Binding-site contacts:
Ligand atom N contacts residue HIS176 of chain 2.A at 3.4 Å (h-bond).
Ligand atom OXT contacts residue ARG143 of chain 2.A at 3.9 Å.
Ligand atom N contacts residue ARG143 of chain 2.A at 4.1 Å.
Ligand atom OXT contacts residue LYS45 of chain 2.A at 3.5 Å (salt-bridge).
Ligand atom OXT contacts residue GLN318 of chain 1.A at 4.0 Å.
Ligand atom O contacts residue GLN318 of chain 1.A at 3.3 Å (h-bond).
Ligand atom OXT contacts residue PLP1 of chain 2.B at 3.5 Å (h-bond).
Ligand atom N contacts residue LYS45 of chain 2.A at 2.9 Å (salt-bridge).
Ligand atom O contacts residue THR317 of chain 1.A at 4.0 Å.
Ligand atom CA contacts residue LYS45 of chain 2.A at 3.1 Å.
Ligand atom C contacts residue GLN318 of chain 1.A at 4.0 Å.
Ligand atom OG contacts residue TYR181 of chain 2.A at 3.7 Å.
Ligand atom CA contacts residue HIS176 of chain 2.A at 4.1 Å.
Ligand atom C contacts residue THR317 of chain 1.A at 4.0 Å.
Ligand atom O contacts residue LYS45 of chain 2.A at 3.8 Å.
Ligand atom O contacts residue TRP285 of chain 1.A at 4.5 Å.
Ligand atom CA contacts residue PLP1 of chain 2.B at 3.6 Å.
Ligand atom C contacts residue LYS45 of chain 2.A at 3.3 Å.
Ligand atom C contacts residue PLP1 of chain 2.B at 4.2 Å.
Ligand atom CB contacts residue HIS176 of chain 2.A at 3.7 Å.
Ligand atom OXT contacts residue THR317 of chain 1.A at 3.7 Å.
Ligand atom N contacts residue PLP1 of chain 2.B at 2.8 Å.

Sequence of chain 1.A:
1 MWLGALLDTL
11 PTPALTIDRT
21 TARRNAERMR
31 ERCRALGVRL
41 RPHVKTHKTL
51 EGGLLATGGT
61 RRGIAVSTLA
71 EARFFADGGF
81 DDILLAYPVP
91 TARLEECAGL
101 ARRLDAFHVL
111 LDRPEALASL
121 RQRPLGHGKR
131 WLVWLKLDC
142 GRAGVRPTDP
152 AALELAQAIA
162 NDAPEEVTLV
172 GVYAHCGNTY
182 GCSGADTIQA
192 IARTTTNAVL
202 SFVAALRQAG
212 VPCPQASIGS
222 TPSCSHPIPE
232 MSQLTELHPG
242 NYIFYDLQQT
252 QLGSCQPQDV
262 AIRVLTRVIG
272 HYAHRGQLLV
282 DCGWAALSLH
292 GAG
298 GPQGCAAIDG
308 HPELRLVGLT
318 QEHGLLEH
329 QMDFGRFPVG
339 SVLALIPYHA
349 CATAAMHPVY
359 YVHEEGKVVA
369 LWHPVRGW

A protein and the small-molecule ligand that binds it are described below.
Small molecule (SMILES): N[C@H](CO)C(=O)O

Sequence of chain 2.A:
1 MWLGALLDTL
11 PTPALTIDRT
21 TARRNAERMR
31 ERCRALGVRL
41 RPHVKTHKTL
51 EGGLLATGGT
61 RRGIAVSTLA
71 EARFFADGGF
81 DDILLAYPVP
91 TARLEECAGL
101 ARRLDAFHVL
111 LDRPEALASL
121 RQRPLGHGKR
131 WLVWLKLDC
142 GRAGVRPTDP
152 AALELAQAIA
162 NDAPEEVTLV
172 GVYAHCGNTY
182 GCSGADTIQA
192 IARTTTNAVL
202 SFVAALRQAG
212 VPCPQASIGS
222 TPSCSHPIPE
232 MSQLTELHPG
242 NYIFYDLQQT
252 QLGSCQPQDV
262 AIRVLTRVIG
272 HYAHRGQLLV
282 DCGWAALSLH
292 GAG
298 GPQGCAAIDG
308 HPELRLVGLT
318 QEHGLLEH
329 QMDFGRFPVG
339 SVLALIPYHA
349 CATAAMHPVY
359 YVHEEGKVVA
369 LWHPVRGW